Binding-site contacts:
Ligand atom N1 contacts residue GLU313 of chain 2.B at 2.8 Å (salt-bridge).
Ligand atom N3 contacts residue Q211 of chain 2.M at 3.5 Å.
Ligand atom C4 contacts residue ILE204 of chain 2.B at 3.7 Å (hydrophobic).
Ligand atom O2P contacts residue SER262 of chain 2.B at 3.0 Å (h-bond).
Ligand atom O3' contacts residue ASP238 of chain 2.B at 2.5 Å (salt-bridge).
Ligand atom N1 contacts residue Q211 of chain 2.M at 3.6 Å.
Ligand atom C2 contacts residue CYS205 of chain 2.B at 3.3 Å (hydrophobic).
Ligand atom O6 contacts residue GLY289 of chain 2.B at 2.9 Å (h-bond).
Ligand atom C5 contacts residue ILE204 of chain 2.B at 3.5 Å (hydrophobic).
Ligand atom N7 contacts residue GLY287 of chain 2.B at 3.5 Å.
Ligand atom C2 contacts residue GLU313 of chain 2.B at 3.6 Å.
Ligand atom O6 contacts residue GLY314 of chain 2.B at 3.1 Å.
Ligand atom C5 contacts residue MET288 of chain 2.B at 3.7 Å (hydrophobic).
Ligand atom O3' contacts residue ALA73 of chain 2.B at 3.4 Å.
Ligand atom O2P contacts residue SER203 of chain 2.B at 2.7 Å (h-bond).
Ligand atom O6 contacts residue MET288 of chain 2.B at 3.2 Å (h-bond).
Ligand atom O2' contacts residue ASN177 of chain 2.B at 3.3 Å (h-bond).
Ligand atom P contacts residue SER262 of chain 2.B at 3.8 Å.
Ligand atom C6 contacts residue GLY289 of chain 2.B at 3.7 Å.
Ligand atom O2P contacts residue TYR285 of chain 2.B at 2.6 Å (h-bond).
Ligand atom O1P contacts residue GLY261 of chain 2.B at 2.7 Å (h-bond).
Ligand atom O1P contacts residue SER262 of chain 2.B at 3.5 Å (h-bond).
Ligand atom O5' contacts residue GLY239 of chain 2.B at 3.8 Å.
Ligand atom C5' contacts residue TYR285 of chain 2.B at 3.6 Å (hydrophobic).
Ligand atom O3P contacts residue GLY202 of chain 2.B at 3.5 Å.
Ligand atom C3' contacts residue ASP238 of chain 2.B at 3.4 Å.
Ligand atom P contacts residue TYR285 of chain 2.B at 3.6 Å.
Ligand atom C2' contacts residue ASP238 of chain 2.B at 3.5 Å.
Ligand atom N7 contacts residue ILE204 of chain 2.B at 3.7 Å.
Ligand atom N7 contacts residue MET288 of chain 2.B at 3.0 Å (h-bond).
Ligand atom C4' contacts residue ASP238 of chain 2.B at 3.5 Å.
Ligand atom O3' contacts residue MET259 of chain 2.B at 3.7 Å.
Ligand atom C8 contacts residue MET75 of chain 2.B at 3.5 Å (hydrophobic).
Ligand atom C2 contacts residue Q211 of chain 2.M at 3.5 Å.
Ligand atom O2' contacts residue ASP238 of chain 2.B at 2.4 Å (salt-bridge).
Ligand atom O1P contacts residue LEU260 of chain 2.B at 3.7 Å.
Ligand atom O6 contacts residue GLY287 of chain 2.B at 3.2 Å.
Ligand atom O5' contacts residue GLY202 of chain 2.B at 3.7 Å.
Ligand atom O3P contacts residue SER203 of chain 2.B at 3.0 Å (h-bond).
Ligand atom O3P contacts residue GLY240 of chain 2.B at 3.0 Å (h-bond).

This small molecule binds to this protein.
Small molecule (SMILES): O=c1[nH]cnc2c1ncn2[C@@H]1O[C@H](COP(=O)(O)O)[C@@H](O)[C@H]1O

Sequence of chain 2.B:
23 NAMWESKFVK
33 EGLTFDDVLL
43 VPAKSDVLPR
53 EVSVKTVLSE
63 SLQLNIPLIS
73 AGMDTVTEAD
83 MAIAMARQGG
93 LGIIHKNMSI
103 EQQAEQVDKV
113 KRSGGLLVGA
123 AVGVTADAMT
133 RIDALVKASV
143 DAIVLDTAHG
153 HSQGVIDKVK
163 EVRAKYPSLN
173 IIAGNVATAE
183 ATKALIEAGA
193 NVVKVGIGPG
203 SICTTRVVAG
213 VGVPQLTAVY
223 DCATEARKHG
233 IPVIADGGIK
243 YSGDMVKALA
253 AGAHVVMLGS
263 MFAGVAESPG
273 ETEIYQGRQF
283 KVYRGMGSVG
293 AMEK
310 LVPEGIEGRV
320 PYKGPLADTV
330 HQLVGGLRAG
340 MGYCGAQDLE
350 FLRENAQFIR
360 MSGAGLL